Binding-site contacts:
Ligand atom C5 contacts residue ASN149 of chain 1.A at 3.6 Å.
Ligand atom C6 contacts residue ASN149 of chain 1.A at 4.3 Å.
Ligand atom C4 contacts residue ASN149 of chain 1.A at 4.3 Å.
Ligand atom C7 contacts residue ASN149 of chain 1.A at 4.3 Å.
Ligand atom C1 contacts residue ASN149 of chain 1.A at 1.4 Å.
Ligand atom C2 contacts residue ASN149 of chain 1.A at 2.6 Å.
Ligand atom O6 contacts residue ASN149 of chain 1.A at 3.8 Å.
Ligand atom C3 contacts residue ASN149 of chain 1.A at 3.9 Å.
Ligand atom N2 contacts residue ASN149 of chain 1.A at 3.0 Å (h-bond).
Ligand atom O5 contacts residue ASN149 of chain 1.A at 2.3 Å (h-bond).

The protein below binds the small molecule below.
Small molecule (SMILES): CC(=O)N[C@@H]1[C@@H](O)[C@H](O)[C@@H](CO)O[C@H]1O

Sequence of chain 1.A:
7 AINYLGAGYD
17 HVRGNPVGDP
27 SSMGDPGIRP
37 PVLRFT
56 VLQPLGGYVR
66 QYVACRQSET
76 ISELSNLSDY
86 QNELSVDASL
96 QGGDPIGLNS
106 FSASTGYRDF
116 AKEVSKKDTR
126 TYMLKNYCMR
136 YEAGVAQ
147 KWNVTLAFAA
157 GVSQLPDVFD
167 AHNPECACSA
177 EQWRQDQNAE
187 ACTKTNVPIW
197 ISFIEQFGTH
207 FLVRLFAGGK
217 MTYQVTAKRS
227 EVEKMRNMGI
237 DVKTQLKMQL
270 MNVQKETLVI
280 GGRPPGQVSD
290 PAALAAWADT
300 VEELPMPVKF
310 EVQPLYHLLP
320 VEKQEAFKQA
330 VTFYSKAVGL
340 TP